Sequence of chain 33.B:
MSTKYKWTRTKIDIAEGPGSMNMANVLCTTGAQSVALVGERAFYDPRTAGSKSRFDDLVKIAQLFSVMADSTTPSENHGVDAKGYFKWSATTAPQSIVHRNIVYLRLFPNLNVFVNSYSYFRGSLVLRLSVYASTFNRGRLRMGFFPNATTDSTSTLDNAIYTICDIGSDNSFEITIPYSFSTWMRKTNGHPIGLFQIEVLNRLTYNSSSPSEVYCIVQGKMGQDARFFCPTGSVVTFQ

Binding-site contacts:
Ligand atom O4' contacts residue ARG68 of chain 33.B at 3.0 Å (salt-bridge).
Ligand atom N1 contacts residue ALA56 of chain 33.B at 3.2 Å (h-bond).
Ligand atom C2 contacts residue TRP21 of chain 31.B at 3.2 Å (hydrophobic).
Ligand atom O4' contacts residue ARG202 of chain 33.A at 3.9 Å.
Ligand atom O2' contacts residue ARG55 of chain 33.B at 3.8 Å.
Ligand atom N1 contacts residue ARG68 of chain 33.B at 3.9 Å.
Ligand atom O2' contacts residue THR44 of chain 33.B at 3.9 Å.
Ligand atom C5' contacts residue ARG202 of chain 33.A at 3.9 Å.
Ligand atom O2' contacts residue LEU41 of chain 33.B at 3.8 Å.
Ligand atom C1' contacts residue ARG68 of chain 33.B at 3.8 Å.
Ligand atom C2' contacts residue THR17 of chain 31.B at 3.7 Å.
Ligand atom O2' contacts residue ARG55 of chain 33.B at 3.1 Å (salt-bridge).
Ligand atom N1 contacts residue TRP21 of chain 31.B at 3.8 Å.
Ligand atom C2 contacts residue ALA56 of chain 33.B at 3.8 Å (hydrophobic).
Ligand atom OP1 contacts residue MET15 of chain 31.B at 3.1 Å.
Ligand atom OP2 contacts residue THR17 of chain 31.B at 3.5 Å.
Ligand atom N3 contacts residue TRP21 of chain 31.B at 3.2 Å.
Ligand atom O3' contacts residue TYR19 of chain 35.B at 3.0 Å (h-bond).
Ligand atom C4' contacts residue TYR19 of chain 35.B at 3.8 Å (hydrophobic).
Ligand atom O2' contacts residue CYS203 of chain 33.A at 3.3 Å (h-bond).
Ligand atom O2 contacts residue TYR58 of chain 33.B at 3.6 Å.
Ligand atom O2 contacts residue TRP21 of chain 31.B at 2.9 Å.
Ligand atom C2' contacts residue ARG55 of chain 33.B at 3.4 Å.
Ligand atom C4 contacts residue TRP21 of chain 31.B at 3.7 Å (hydrophobic).
Ligand atom C1' contacts residue TRP21 of chain 31.B at 3.9 Å (hydrophobic).
Ligand atom OP1 contacts residue THR17 of chain 31.B at 3.7 Å.
Ligand atom O4 contacts residue TRP21 of chain 31.B at 3.4 Å.
Ligand atom OP2 contacts residue ARG55 of chain 33.B at 2.9 Å (salt-bridge).
Ligand atom O2' contacts residue THR17 of chain 31.B at 2.8 Å.
Ligand atom P contacts residue THR17 of chain 31.B at 3.9 Å.
Ligand atom N6 contacts residue TYR58 of chain 33.B at 3.5 Å (h-bond).
Ligand atom OP2 contacts residue ARG202 of chain 33.A at 3.6 Å.
Ligand atom N1 contacts residue TYR58 of chain 33.B at 3.5 Å.
Ligand atom C2 contacts residue TYR58 of chain 33.B at 3.8 Å (hydrophobic).
Ligand atom C6 contacts residue TYR58 of chain 33.B at 3.8 Å (hydrophobic).
Ligand atom O3' contacts residue CYS203 of chain 33.A at 4.0 Å.
Ligand atom O2' contacts residue TYR19 of chain 35.B at 3.7 Å.
Ligand atom C2 contacts residue ARG55 of chain 33.B at 3.1 Å.
Ligand atom OP1 contacts residue TYR19 of chain 35.B at 3.6 Å (h-bond).
Ligand atom N3 contacts residue ARG55 of chain 33.B at 3.2 Å (salt-bridge).

Sequence of chain 31.B:
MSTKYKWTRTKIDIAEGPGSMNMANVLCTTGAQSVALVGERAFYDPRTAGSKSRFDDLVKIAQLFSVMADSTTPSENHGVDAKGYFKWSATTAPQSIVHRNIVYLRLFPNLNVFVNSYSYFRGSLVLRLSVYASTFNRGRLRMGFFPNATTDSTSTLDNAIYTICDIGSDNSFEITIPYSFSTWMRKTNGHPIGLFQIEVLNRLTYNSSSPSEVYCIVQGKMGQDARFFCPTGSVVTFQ

Sequence of chain 33.A:
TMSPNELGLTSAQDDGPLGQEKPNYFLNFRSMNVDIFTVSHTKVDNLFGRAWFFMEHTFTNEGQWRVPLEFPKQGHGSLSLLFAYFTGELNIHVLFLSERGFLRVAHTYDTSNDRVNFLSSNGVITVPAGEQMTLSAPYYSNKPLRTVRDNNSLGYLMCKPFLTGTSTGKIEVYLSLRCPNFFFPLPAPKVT

A protein and the small-molecule ligand that binds it are described below.
Small molecule (SMILES): Nc1ncnc2c1ncn2[C@@H]1O[C@H](CO)[C@@H](O[P](=O)(O)OC[C@H]2O[C@@H](n3ccc(=O)[nH]c3=O)[C@H](O)[C@@H]2O[P](=O)(O)OC[C@H]2O[C@@H](n3ccc(=O)[nH]c3=O)[C@H](O)[C@@H]2O[P](=O)(O)OC[C@H]2O[C@@H](n3ccc(=O)[nH]c3=O)[C@H](O)[C@@H]2O[P](=O)(O)OC[C@H]2O[C@@H](n3ccc(=O)[nH]c3=O)[C@H](O)[C@@H]2O[P](=O)(O)OC[C@H]2O[C@@H](n3ccc(=O)[nH]c3=O)[C@H](O)[C@@H]2O)[C@H]1O

Sequence of chain 35.B:
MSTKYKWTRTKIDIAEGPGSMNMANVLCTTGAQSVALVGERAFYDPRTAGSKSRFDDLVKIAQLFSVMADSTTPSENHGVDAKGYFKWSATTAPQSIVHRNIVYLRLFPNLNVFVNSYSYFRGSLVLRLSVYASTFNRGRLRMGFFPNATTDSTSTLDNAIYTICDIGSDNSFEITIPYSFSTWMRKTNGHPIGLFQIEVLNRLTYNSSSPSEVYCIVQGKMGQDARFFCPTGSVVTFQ